Binding-site contacts:
Ligand atom O5 contacts residue ASN207 of chain 1.C at 2.7 Å (h-bond).
Ligand atom C5 contacts residue GLU72 of chain 1.C at 3.7 Å.
Ligand atom C4 contacts residue PRO169 of chain 1.C at 3.8 Å (hydrophobic).
Ligand atom O1 contacts residue LEU92 of chain 1.C at 3.9 Å.
Ligand atom C2 contacts residue GLY90 of chain 1.C at 3.8 Å.
Ligand atom O4 contacts residue LEU92 of chain 1.C at 3.7 Å.
Ligand atom O5 contacts residue ARG147 of chain 1.C at 2.9 Å (salt-bridge).
Ligand atom O3 contacts residue GLU72 of chain 1.C at 2.7 Å (salt-bridge).
Ligand atom O2 contacts residue LEU91 of chain 1.C at 2.9 Å (h-bond).
Ligand atom O5 contacts residue TYR32 of chain 1.C at 3.3 Å (h-bond).
Ligand atom C4 contacts residue GLU72 of chain 1.C at 3.5 Å.
Ligand atom C6 contacts residue ASN207 of chain 1.C at 3.9 Å.
Ligand atom O4 contacts residue PRO169 of chain 1.C at 3.5 Å.
Ligand atom C1 contacts residue PHE174 of chain 1.C at 3.7 Å (hydrophobic).
Ligand atom C2 contacts residue GLU104 of chain 1.C at 3.6 Å.
Ligand atom O2 contacts residue GLU104 of chain 1.C at 2.6 Å (salt-bridge).
Ligand atom C1 contacts residue GLU104 of chain 1.C at 3.5 Å.
Ligand atom C5 contacts residue ASN207 of chain 1.C at 3.9 Å.
Ligand atom C3 contacts residue ARG147 of chain 1.C at 3.9 Å.
Ligand atom O3 contacts residue TYR32 of chain 1.C at 2.7 Å (h-bond).
Ligand atom O3 contacts residue GLY90 of chain 1.C at 3.6 Å.
Ligand atom C3 contacts residue GLU72 of chain 1.C at 3.6 Å.
Ligand atom C5 contacts residue TYR32 of chain 1.C at 3.6 Å (hydrophobic).
Ligand atom O1 contacts residue GLU104 of chain 1.C at 2.6 Å (salt-bridge).
Ligand atom O6A contacts residue ARG167 of chain 1.C at 2.9 Å (salt-bridge).
Ligand atom O6B contacts residue ASN207 of chain 1.C at 3.0 Å (h-bond).
Ligand atom O1 contacts residue LEU91 of chain 1.C at 3.8 Å.
Ligand atom C2 contacts residue LEU91 of chain 1.C at 3.6 Å (hydrophobic).
Ligand atom O1 contacts residue ASN171 of chain 1.C at 2.8 Å (h-bond).
Ligand atom O6B contacts residue ARG167 of chain 1.C at 2.8 Å (salt-bridge).
Ligand atom C3 contacts residue TYR32 of chain 1.C at 3.7 Å (hydrophobic).
Ligand atom O6A contacts residue LEU190 of chain 1.C at 3.6 Å.
Ligand atom O6B contacts residue ARG147 of chain 1.C at 3.0 Å (salt-bridge).
Ligand atom O4 contacts residue GLU72 of chain 1.C at 2.6 Å (salt-bridge).
Ligand atom C2 contacts residue GLU72 of chain 1.C at 3.6 Å.
Ligand atom O6A contacts residue GLU72 of chain 1.C at 3.9 Å.
Ligand atom C6 contacts residue ARG147 of chain 1.C at 3.9 Å.
Ligand atom O2 contacts residue GLY90 of chain 1.C at 3.1 Å.
Ligand atom O1 contacts residue PHE174 of chain 1.C at 3.5 Å.
Ligand atom C6 contacts residue ARG167 of chain 1.C at 3.5 Å.

Sequence of chain 1.C:
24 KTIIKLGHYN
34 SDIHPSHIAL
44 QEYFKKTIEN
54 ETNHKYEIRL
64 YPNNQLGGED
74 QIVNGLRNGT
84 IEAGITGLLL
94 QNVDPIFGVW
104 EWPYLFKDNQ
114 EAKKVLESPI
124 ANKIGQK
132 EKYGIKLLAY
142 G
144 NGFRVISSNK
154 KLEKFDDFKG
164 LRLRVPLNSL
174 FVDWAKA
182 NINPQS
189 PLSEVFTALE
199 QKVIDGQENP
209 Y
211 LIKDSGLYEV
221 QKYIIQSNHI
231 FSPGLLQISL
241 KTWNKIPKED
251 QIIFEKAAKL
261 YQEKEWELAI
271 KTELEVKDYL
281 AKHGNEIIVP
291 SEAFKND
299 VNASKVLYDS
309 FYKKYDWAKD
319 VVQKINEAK

The small molecule below binds the protein below.
Small molecule (SMILES): O=C(O)[C@@H](O)[C@@H](O)[C@H](O)[C@@H](O)CO